The protein below binds the small molecule below.
Small molecule (SMILES): CC(=O)N[C@@H]1[C@@H](O)[C@H](O)[C@@H](CO)O[C@H]1O

Binding-site contacts:
Ligand atom C4 contacts residue ASN131 of chain 1.B at 4.4 Å.
Ligand atom C5 contacts residue ASN131 of chain 1.B at 3.8 Å.
Ligand atom C3 contacts residue ASN131 of chain 1.B at 3.9 Å.
Ligand atom C8 contacts residue CYS206 of chain 1.A at 3.8 Å (hydrophobic).
Ligand atom O7 contacts residue ASN131 of chain 1.B at 3.4 Å (h-bond).
Ligand atom C8 contacts residue ASN131 of chain 1.B at 3.8 Å.
Ligand atom C7 contacts residue ASN131 of chain 1.B at 3.3 Å.
Ligand atom O5 contacts residue ASN131 of chain 1.B at 2.5 Å (h-bond).
Ligand atom C1 contacts residue ASN131 of chain 1.B at 1.5 Å.
Ligand atom C2 contacts residue ASN131 of chain 1.B at 2.5 Å.
Ligand atom N2 contacts residue ASN131 of chain 1.B at 3.0 Å (h-bond).

Sequence of chain 1.B:
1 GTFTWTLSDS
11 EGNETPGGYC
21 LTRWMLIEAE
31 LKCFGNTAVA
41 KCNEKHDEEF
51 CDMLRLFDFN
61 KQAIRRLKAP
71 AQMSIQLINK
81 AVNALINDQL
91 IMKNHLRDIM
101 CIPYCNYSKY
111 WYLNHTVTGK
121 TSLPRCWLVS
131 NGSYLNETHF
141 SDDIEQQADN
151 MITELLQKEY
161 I

Sequence of chain 1.A:
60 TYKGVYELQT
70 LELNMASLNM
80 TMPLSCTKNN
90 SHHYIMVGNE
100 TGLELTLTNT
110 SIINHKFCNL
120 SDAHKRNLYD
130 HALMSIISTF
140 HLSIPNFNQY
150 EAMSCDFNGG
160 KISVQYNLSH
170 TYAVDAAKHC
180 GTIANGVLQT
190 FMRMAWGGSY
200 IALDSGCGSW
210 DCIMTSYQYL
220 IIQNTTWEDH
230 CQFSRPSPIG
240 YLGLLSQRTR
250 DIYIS